Sequence of chain 1.A:
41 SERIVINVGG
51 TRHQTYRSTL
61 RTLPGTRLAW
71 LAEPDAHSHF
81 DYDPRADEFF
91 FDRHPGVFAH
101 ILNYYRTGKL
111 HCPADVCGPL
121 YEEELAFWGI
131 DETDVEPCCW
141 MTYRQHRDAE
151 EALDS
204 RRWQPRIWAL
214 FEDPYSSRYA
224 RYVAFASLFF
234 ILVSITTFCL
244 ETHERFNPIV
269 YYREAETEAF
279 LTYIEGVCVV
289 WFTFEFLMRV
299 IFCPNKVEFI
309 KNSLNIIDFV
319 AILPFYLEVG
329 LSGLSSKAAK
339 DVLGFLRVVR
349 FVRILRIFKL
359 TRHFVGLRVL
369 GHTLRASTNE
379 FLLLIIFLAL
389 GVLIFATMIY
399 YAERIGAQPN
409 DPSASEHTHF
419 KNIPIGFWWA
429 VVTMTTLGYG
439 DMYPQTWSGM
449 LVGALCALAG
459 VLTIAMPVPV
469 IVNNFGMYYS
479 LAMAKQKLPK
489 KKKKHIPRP

This protein binds this small molecule.
Small molecule (SMILES): Cc1ncc2[nH]c(=O)n(-c3cnc(Oc4cccc5c4C(C)(C)CO5)c(Cl)c3C)c2n1

Binding-site contacts:
Ligand atom C24 contacts residue ALA405 of chain 1.B at 3.6 Å (hydrophobic).
Ligand atom O18 contacts residue POV1 of chain 1.N at 4.0 Å.
Ligand atom O31 contacts residue POV1 of chain 1.N at 3.6 Å.
Ligand atom C4 contacts residue TYR399 of chain 1.B at 3.2 Å (hydrophobic).
Ligand atom N21 contacts residue ARG402 of chain 1.B at 3.8 Å.
Ligand atom C19 contacts residue PHE349 of chain 1.A at 4.0 Å (hydrophobic).
Ligand atom N29 contacts residue ARG402 of chain 1.B at 3.2 Å (salt-bridge).
Ligand atom C19 contacts residue POV1 of chain 1.N at 3.8 Å.
Ligand atom O31 contacts residue ILE403 of chain 1.B at 3.8 Å.
Ligand atom C12 contacts residue POV1 of chain 1.N at 4.0 Å.
Ligand atom N27 contacts residue VAL346 of chain 1.A at 3.7 Å.
Ligand atom C12 contacts residue ALA400 of chain 1.B at 3.9 Å (hydrophobic).
Ligand atom C1 contacts residue PHE343 of chain 1.A at 4.0 Å (hydrophobic).
Ligand atom N25 contacts residue PRO407 of chain 1.B at 3.9 Å.
Ligand atom C22 contacts residue ARG402 of chain 1.B at 3.7 Å.
Ligand atom C13 contacts residue MET396 of chain 1.B at 3.7 Å (hydrophobic).
Ligand atom C10 contacts residue POV1 of chain 1.N at 4.0 Å.
Ligand atom C30 contacts residue GLY404 of chain 1.B at 3.8 Å.
Ligand atom C13 contacts residue POV1 of chain 1.N at 4.0 Å.
Ligand atom C23 contacts residue ALA405 of chain 1.B at 3.6 Å (hydrophobic).
Ligand atom C11 contacts residue POV1 of chain 1.N at 3.9 Å.
Ligand atom N5 contacts residue TYR399 of chain 1.B at 3.3 Å (h-bond).
Ligand atom N27 contacts residue TYR399 of chain 1.B at 3.8 Å.
Ligand atom C28 contacts residue ARG402 of chain 1.B at 4.0 Å.
Ligand atom C4 contacts residue ILE403 of chain 1.B at 3.9 Å (hydrophobic).
Ligand atom C30 contacts residue ARG402 of chain 1.B at 3.5 Å.
Ligand atom O31 contacts residue GLY404 of chain 1.B at 3.2 Å (h-bond).
Ligand atom N5 contacts residue ILE403 of chain 1.B at 3.9 Å.
Ligand atom C28 contacts residue TYR398 of chain 1.B at 3.9 Å (hydrophobic).
Ligand atom C28 contacts residue TYR399 of chain 1.B at 3.5 Å (hydrophobic).
Ligand atom C23 contacts residue ARG402 of chain 1.B at 3.3 Å.
Ligand atom C20 contacts residue PHE349 of chain 1.A at 4.0 Å (hydrophobic).
Ligand atom C11 contacts residue ILE403 of chain 1.B at 4.0 Å (hydrophobic).
Ligand atom C20 contacts residue VAL346 of chain 1.A at 3.3 Å (hydrophobic).
Ligand atom C24 contacts residue PRO407 of chain 1.B at 3.6 Å (hydrophobic).
Ligand atom N29 contacts residue ALA405 of chain 1.B at 3.0 Å (h-bond).
Ligand atom C24 contacts residue ARG402 of chain 1.B at 3.9 Å.
Ligand atom C30 contacts residue ILE403 of chain 1.B at 4.0 Å (hydrophobic).
Ligand atom CL8 contacts residue POV1 of chain 1.N at 3.7 Å.
Ligand atom O18 contacts residue MET396 of chain 1.B at 3.8 Å.

Sequence of chain 1.B:
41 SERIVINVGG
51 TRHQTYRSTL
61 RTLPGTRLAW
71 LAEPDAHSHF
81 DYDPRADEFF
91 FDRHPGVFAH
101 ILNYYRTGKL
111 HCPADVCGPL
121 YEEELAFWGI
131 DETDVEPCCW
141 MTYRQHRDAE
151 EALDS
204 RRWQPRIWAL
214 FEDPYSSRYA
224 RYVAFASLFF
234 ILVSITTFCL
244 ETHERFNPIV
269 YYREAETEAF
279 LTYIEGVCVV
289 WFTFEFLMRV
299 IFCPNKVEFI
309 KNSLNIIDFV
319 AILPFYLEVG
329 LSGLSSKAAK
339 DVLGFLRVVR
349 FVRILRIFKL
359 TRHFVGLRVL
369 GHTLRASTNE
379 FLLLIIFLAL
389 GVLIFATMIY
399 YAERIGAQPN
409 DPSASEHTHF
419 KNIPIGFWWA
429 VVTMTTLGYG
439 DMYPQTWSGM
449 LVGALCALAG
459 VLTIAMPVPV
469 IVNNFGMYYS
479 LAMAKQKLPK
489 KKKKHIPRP